Binding-site contacts:
Ligand atom C5 contacts residue ASN63 of chain 1.A at 3.5 Å.
Ligand atom C7 contacts residue ASN63 of chain 1.A at 3.8 Å.
Ligand atom O6 contacts residue PHE9 of chain 1.A at 3.3 Å.
Ligand atom C2 contacts residue PHE9 of chain 1.A at 3.6 Å (hydrophobic).
Ligand atom C8 contacts residue ARG67 of chain 1.A at 3.9 Å.
Ligand atom C2 contacts residue ASP31 of chain 1.A at 3.7 Å.
Ligand atom O5 contacts residue PHE9 of chain 1.A at 4.0 Å.
Ligand atom C7 contacts residue ASP31 of chain 1.A at 3.5 Å.
Ligand atom C2 contacts residue PHE7 of chain 1.A at 3.8 Å (hydrophobic).
Ligand atom O5 contacts residue PHE7 of chain 1.A at 3.7 Å.
Ligand atom N2 contacts residue ASN63 of chain 1.A at 3.0 Å (h-bond).
Ligand atom C4 contacts residue PHE7 of chain 1.A at 3.9 Å (hydrophobic).
Ligand atom C6 contacts residue PHE9 of chain 1.A at 3.9 Å (hydrophobic).
Ligand atom O7 contacts residue ARG67 of chain 1.A at 3.2 Å (salt-bridge).
Ligand atom C7 contacts residue ARG67 of chain 1.A at 3.9 Å.
Ligand atom C6 contacts residue PHE9 of chain 1.A at 3.8 Å (hydrophobic).
Ligand atom O4 contacts residue VAL30 of chain 1.A at 3.7 Å.
Ligand atom C3 contacts residue ASP31 of chain 1.A at 3.9 Å.
Ligand atom O4 contacts residue LYS12 of chain 1.A at 3.3 Å (salt-bridge).
Ligand atom C4 contacts residue LYS12 of chain 1.A at 4.0 Å.
Ligand atom C1 contacts residue PHE9 of chain 1.A at 3.5 Å (hydrophobic).
Ligand atom C6 contacts residue GLN61 of chain 1.A at 3.5 Å.
Ligand atom O7 contacts residue LYS100 of chain 1.A at 4.1 Å.
Ligand atom C3 contacts residue ASN63 of chain 1.A at 3.8 Å.
Ligand atom O6 contacts residue ARG67 of chain 1.A at 3.5 Å (salt-bridge).
Ligand atom O7 contacts residue ASP31 of chain 1.A at 3.4 Å (salt-bridge).
Ligand atom C6 contacts residue PHE7 of chain 1.A at 3.5 Å (hydrophobic).
Ligand atom C5 contacts residue PHE9 of chain 1.A at 4.1 Å (hydrophobic).
Ligand atom O7 contacts residue VAL30 of chain 1.A at 3.4 Å.
Ligand atom O3 contacts residue ARG67 of chain 1.A at 4.0 Å.
Ligand atom O5 contacts residue ASN63 of chain 1.A at 2.2 Å (h-bond).
Ligand atom O3 contacts residue LYS12 of chain 1.A at 3.6 Å.
Ligand atom C2 contacts residue ASN63 of chain 1.A at 2.5 Å.
Ligand atom C6 contacts residue PHE7 of chain 1.A at 4.0 Å (hydrophobic).
Ligand atom N2 contacts residue ASP31 of chain 1.A at 2.7 Å (salt-bridge).
Ligand atom C1 contacts residue ASN63 of chain 1.A at 1.4 Å.
Ligand atom C6 contacts residue THR26 of chain 1.A at 3.6 Å.
Ligand atom C1 contacts residue PHE9 of chain 1.A at 4.0 Å (hydrophobic).
Ligand atom C5 contacts residue PHE9 of chain 1.A at 3.7 Å (hydrophobic).
Ligand atom C1 contacts residue PHE7 of chain 1.A at 3.7 Å (hydrophobic).

Sequence of chain 1.A:
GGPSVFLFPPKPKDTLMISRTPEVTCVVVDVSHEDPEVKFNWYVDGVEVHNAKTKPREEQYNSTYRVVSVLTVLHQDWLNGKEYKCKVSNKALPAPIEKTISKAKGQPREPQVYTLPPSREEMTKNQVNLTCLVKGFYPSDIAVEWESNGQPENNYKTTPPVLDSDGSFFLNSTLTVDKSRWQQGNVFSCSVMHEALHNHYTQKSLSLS

The small molecule below binds the protein below.
Small molecule (SMILES): CC(=O)N[C@H]1[C@H](O[C@H]2[C@H](O)[C@@H](NC(C)=O)CO[C@@H]2CO)O[C@H](CO)[C@@H](O[C@@H]2O[C@H](CO[C@H]3O[C@H](CO)[C@@H](O)[C@H](O)[C@@H]3O[C@@H]3O[C@H](CO)[C@@H](O)[C@H](O)[C@H]3NC(C)=O)[C@@H](O)[C@H](O[C@H]3O[C@H](CO)[C@@H](O)[C@H](O)[C@@H]3O[C@@H]3O[C@H](CO)[C@@H](O)[C@H](O)[C@H]3NC(C)=O)[C@@H]2O)[C@@H]1O